Binding-site contacts:
Ligand atom N2 contacts residue ASN340 of chain 1.B at 2.9 Å (h-bond).
Ligand atom C3 contacts residue ASN340 of chain 1.B at 3.8 Å.
Ligand atom C8 contacts residue ASN340 of chain 1.B at 3.3 Å.
Ligand atom C8 contacts residue ASN367 of chain 1.B at 3.8 Å.
Ligand atom C2 contacts residue ASN340 of chain 1.B at 2.4 Å.
Ligand atom O5 contacts residue ASN340 of chain 1.B at 2.4 Å (h-bond).
Ligand atom C5 contacts residue ASN340 of chain 1.B at 3.7 Å.
Ligand atom O3 contacts residue ASN367 of chain 1.B at 3.9 Å.
Ligand atom C1 contacts residue ASN340 of chain 1.B at 1.4 Å.
Ligand atom O7 contacts residue ASN340 of chain 1.B at 4.2 Å.
Ligand atom C8 contacts residue ASP336 of chain 1.B at 4.5 Å.
Ligand atom O7 contacts residue PHE368 of chain 1.B at 3.6 Å.
Ligand atom C7 contacts residue ASN367 of chain 1.B at 3.6 Å.
Ligand atom C7 contacts residue ASN340 of chain 1.B at 3.3 Å.
Ligand atom O7 contacts residue ASN367 of chain 1.B at 3.6 Å (h-bond).
Ligand atom N2 contacts residue ASN367 of chain 1.B at 4.1 Å.
Ligand atom C4 contacts residue ASN340 of chain 1.B at 4.2 Å.

A protein and the small-molecule ligand that binds it are described below.
Small molecule (SMILES): CC(=O)N[C@@H]1[C@@H](O)[C@H](O)[C@@H](CO)O[C@H]1O

Sequence of chain 1.B:
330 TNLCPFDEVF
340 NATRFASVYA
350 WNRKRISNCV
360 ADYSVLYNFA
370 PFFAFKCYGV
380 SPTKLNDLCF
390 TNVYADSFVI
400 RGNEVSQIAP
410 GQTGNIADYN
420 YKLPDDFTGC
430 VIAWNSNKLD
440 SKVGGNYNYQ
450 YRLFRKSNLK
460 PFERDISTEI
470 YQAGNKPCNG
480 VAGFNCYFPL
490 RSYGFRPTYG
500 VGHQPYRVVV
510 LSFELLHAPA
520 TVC